The small molecule below binds the protein below.
Small molecule (SMILES): CC(=O)N[C@H]1[C@H](O[C@H]2[C@H](O)[C@@H](NC(C)=O)CO[C@@H]2CO[C@@H]2O[C@@H](C)[C@@H](O)[C@@H](O)[C@@H]2O)O[C@H](CO)[C@@H](O)[C@@H]1O

Sequence of chain 1.J:
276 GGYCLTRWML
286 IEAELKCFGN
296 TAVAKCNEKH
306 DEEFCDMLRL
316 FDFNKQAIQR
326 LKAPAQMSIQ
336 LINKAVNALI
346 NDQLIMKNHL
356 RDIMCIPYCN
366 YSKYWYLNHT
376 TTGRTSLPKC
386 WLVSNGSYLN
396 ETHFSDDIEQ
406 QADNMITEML

Binding-site contacts:
Ligand atom C7 contacts residue ASN395 of chain 1.J at 4.0 Å.
Ligand atom C5 contacts residue ASN395 of chain 1.J at 3.7 Å.
Ligand atom C3 contacts residue ASN395 of chain 1.J at 3.8 Å.
Ligand atom C6 contacts residue THR397 of chain 1.J at 4.0 Å.
Ligand atom C2 contacts residue ASN395 of chain 1.J at 2.4 Å.
Ligand atom C4 contacts residue ASN395 of chain 1.J at 4.2 Å.
Ligand atom C8 contacts residue HIS398 of chain 1.J at 3.6 Å.
Ligand atom N2 contacts residue ASN395 of chain 1.J at 2.8 Å (h-bond).
Ligand atom N2 contacts residue HIS398 of chain 1.J at 3.9 Å.
Ligand atom C1 contacts residue ASN395 of chain 1.J at 1.4 Å.
Ligand atom C6 contacts residue ASN395 of chain 1.J at 3.6 Å.
Ligand atom C7 contacts residue HIS398 of chain 1.J at 3.9 Å.
Ligand atom C5 contacts residue ASN395 of chain 1.J at 4.0 Å.
Ligand atom O5 contacts residue ASN395 of chain 1.J at 2.4 Å (h-bond).